Sequence of chain 1.A:
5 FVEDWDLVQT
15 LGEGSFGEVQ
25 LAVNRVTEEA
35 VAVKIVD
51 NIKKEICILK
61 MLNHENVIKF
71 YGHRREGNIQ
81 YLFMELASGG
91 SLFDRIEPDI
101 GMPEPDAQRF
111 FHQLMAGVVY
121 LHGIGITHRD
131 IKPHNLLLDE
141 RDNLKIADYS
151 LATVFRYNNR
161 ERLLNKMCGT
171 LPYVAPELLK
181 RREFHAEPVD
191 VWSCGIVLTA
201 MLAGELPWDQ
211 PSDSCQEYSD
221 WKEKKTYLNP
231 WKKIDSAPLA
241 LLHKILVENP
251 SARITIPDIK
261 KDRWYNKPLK

A small-molecule ligand and the protein it binds are described below.
Small molecule (SMILES): COc1cc(C(=O)N2CCC(N3CCN(C)CC3)CC2)ccc1Nc1ncc2c(n1)N(C)c1ccccc1C(=O)N2C

Binding-site contacts:
Ligand atom CAO contacts residue THR14 of chain 1.A at 3.4 Å.
Ligand atom C6 contacts residue ALA87 of chain 1.A at 3.9 Å (hydrophobic).
Ligand atom CAA contacts residue LEU15 of chain 1.A at 3.8 Å (hydrophobic).
Ligand atom OAZ contacts residue SER88 of chain 1.A at 3.5 Å.
Ligand atom NAY contacts residue ALA87 of chain 1.A at 2.9 Å (h-bond).
Ligand atom CBC contacts residue ALA87 of chain 1.A at 3.3 Å (hydrophobic).
Ligand atom CAK contacts residue ALA147 of chain 1.A at 3.6 Å (hydrophobic).
Ligand atom CAA contacts residue SER88 of chain 1.A at 3.8 Å.
Ligand atom CAO contacts residue LEU15 of chain 1.A at 3.6 Å (hydrophobic).
Ligand atom OAZ contacts residue ALA87 of chain 1.A at 3.2 Å (h-bond).
Ligand atom N1 contacts residue ALA87 of chain 1.A at 3.2 Å (h-bond).
Ligand atom CAD contacts residue VAL23 of chain 1.A at 3.5 Å (hydrophobic).
Ligand atom C4 contacts residue VAL23 of chain 1.A at 3.8 Å (hydrophobic).
Ligand atom CAH contacts residue ASN135 of chain 1.A at 3.9 Å.
Ligand atom C6 contacts residue LEU137 of chain 1.A at 3.6 Å (hydrophobic).
Ligand atom CBE contacts residue LEU15 of chain 1.A at 3.7 Å (hydrophobic).
Ligand atom CAC contacts residue ALA36 of chain 1.A at 3.9 Å (hydrophobic).
Ligand atom CAV contacts residue THR14 of chain 1.A at 3.4 Å.
Ligand atom CAQ contacts residue LEU15 of chain 1.A at 3.7 Å (hydrophobic).
Ligand atom OAZ contacts residue LEU86 of chain 1.A at 3.4 Å.
Ligand atom CBE contacts residue ALA87 of chain 1.A at 3.4 Å (hydrophobic).
Ligand atom CAI contacts residue LEU15 of chain 1.A at 3.9 Å (hydrophobic).
Ligand atom C2 contacts residue ALA87 of chain 1.A at 3.8 Å (hydrophobic).
Ligand atom OAZ contacts residue LEU15 of chain 1.A at 3.9 Å.
Ligand atom C5 contacts residue LEU137 of chain 1.A at 3.4 Å (hydrophobic).
Ligand atom CBG contacts residue LEU137 of chain 1.A at 3.7 Å (hydrophobic).
Ligand atom C4 contacts residue LEU137 of chain 1.A at 3.7 Å (hydrophobic).
Ligand atom OAF contacts residue MET84 of chain 1.A at 3.8 Å.
Ligand atom C6 contacts residue ALA36 of chain 1.A at 3.9 Å (hydrophobic).
Ligand atom CAC contacts residue MET84 of chain 1.A at 3.5 Å (hydrophobic).
Ligand atom C6 contacts residue GLU85 of chain 1.A at 3.6 Å.
Ligand atom NAY contacts residue LEU15 of chain 1.A at 3.7 Å.
Ligand atom NBP contacts residue VAL23 of chain 1.A at 3.8 Å.
Ligand atom C2 contacts residue LEU15 of chain 1.A at 3.9 Å (hydrophobic).
Ligand atom CAN contacts residue LEU15 of chain 1.A at 3.9 Å (hydrophobic).
Ligand atom CBH contacts residue LEU137 of chain 1.A at 3.8 Å (hydrophobic).
Ligand atom NBO contacts residue LEU137 of chain 1.A at 3.9 Å.
Ligand atom CAG contacts residue ASN135 of chain 1.A at 3.4 Å.
Ligand atom CAH contacts residue HIS134 of chain 1.A at 3.5 Å.
Ligand atom NAY contacts residue LEU86 of chain 1.A at 3.7 Å.